Binding-site contacts:
Ligand atom CL4 contacts residue VAL54 of chain 1.A at 4.3 Å.
Ligand atom CL3 contacts residue SER101 of chain 1.A at 2.7 Å.
Ligand atom C1 contacts residue ILE112 of chain 1.A at 4.0 Å (hydrophobic).
Ligand atom C4 contacts residue TYR104 of chain 1.A at 3.6 Å (hydrophobic).
Ligand atom C2 contacts residue SER110 of chain 1.A at 3.9 Å.
Ligand atom CL3 contacts residue ILE112 of chain 1.A at 3.9 Å.
Ligand atom C3 contacts residue TYR104 of chain 1.A at 4.1 Å (hydrophobic).
Ligand atom C3 contacts residue SER101 of chain 1.A at 4.3 Å.
Ligand atom CL3 contacts residue THR105 of chain 1.A at 3.8 Å.
Ligand atom O1 contacts residue TYR59 of chain 1.A at 4.1 Å.
Ligand atom C3 contacts residue ILE112 of chain 1.A at 3.6 Å (hydrophobic).
Ligand atom C2 contacts residue ILE112 of chain 1.A at 3.8 Å (hydrophobic).
Ligand atom C2 contacts residue PRO106 of chain 1.A at 4.1 Å (hydrophobic).
Ligand atom CL3 contacts residue TYR113 of chain 1.A at 4.1 Å.
Ligand atom O2 contacts residue PRO106 of chain 1.A at 3.4 Å.
Ligand atom C4 contacts residue ILE112 of chain 1.A at 3.7 Å (hydrophobic).
Ligand atom C6 contacts residue TYR104 of chain 1.A at 4.0 Å (hydrophobic).
Ligand atom C2 contacts residue THR105 of chain 1.A at 4.0 Å.
Ligand atom C6 contacts residue TYR59 of chain 1.A at 3.5 Å (hydrophobic).
Ligand atom C contacts residue SER110 of chain 1.A at 4.2 Å.
Ligand atom CL4 contacts residue TYR104 of chain 1.A at 4.0 Å.
Ligand atom C6 contacts residue ILE112 of chain 1.A at 3.7 Å (hydrophobic).
Ligand atom C contacts residue PRO106 of chain 1.A at 3.7 Å (hydrophobic).
Ligand atom O2 contacts residue SER110 of chain 1.A at 3.2 Å (h-bond).
Ligand atom CL4 contacts residue ILE112 of chain 1.A at 4.2 Å.
Ligand atom C5 contacts residue TYR104 of chain 1.A at 3.6 Å (hydrophobic).
Ligand atom C3 contacts residue THR105 of chain 1.A at 4.3 Å.
Ligand atom O1 contacts residue PRO106 of chain 1.A at 4.3 Å.
Ligand atom C5 contacts residue ILE112 of chain 1.A at 4.0 Å (hydrophobic).
Ligand atom C1 contacts residue PRO106 of chain 1.A at 4.2 Å (hydrophobic).
Ligand atom O2 contacts residue THR105 of chain 1.A at 4.2 Å.
Ligand atom C contacts residue ILE112 of chain 1.A at 4.5 Å (hydrophobic).
Ligand atom C5 contacts residue TYR59 of chain 1.A at 3.9 Å (hydrophobic).
Ligand atom CL4 contacts residue TYR62 of chain 1.A at 4.4 Å.
Ligand atom CL4 contacts residue SER101 of chain 1.A at 4.3 Å.

This protein binds this small molecule.
Small molecule (SMILES): O=C(O)c1ccc(Cl)c(Cl)c1

Sequence of chain 1.A:
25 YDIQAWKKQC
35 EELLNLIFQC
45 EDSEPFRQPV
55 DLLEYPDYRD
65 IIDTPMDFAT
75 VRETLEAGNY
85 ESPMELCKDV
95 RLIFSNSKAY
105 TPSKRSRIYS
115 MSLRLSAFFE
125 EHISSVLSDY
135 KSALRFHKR